The protein below binds the small molecule below.
Small molecule (SMILES): CC(C)CCC[C@@H](C)[C@H]1CC[C@H]2[C@@H]3CC=C4C[C@@H](O)CC[C@]4(C)[C@H]3CC[C@]12C

Binding-site contacts:
Ligand atom C27 contacts residue LEU68 of chain 1.A at 4.0 Å (hydrophobic).
Ligand atom C5 contacts residue GLY86 of chain 1.A at 3.6 Å.
Ligand atom C18 contacts residue ILE90 of chain 1.A at 3.5 Å (hydrophobic).
Ligand atom C21 contacts residue PHE72 of chain 1.A at 4.4 Å (hydrophobic).
Ligand atom C12 contacts residue OLC1 of chain 1.U at 3.8 Å.
Ligand atom C2 contacts residue OLC1 of chain 1.U at 4.3 Å.
Ligand atom C11 contacts residue ILE90 of chain 1.A at 4.1 Å (hydrophobic).
Ligand atom O1 contacts residue OLC1 of chain 1.U at 4.4 Å.
Ligand atom C23 contacts residue LEU68 of chain 1.A at 4.2 Å (hydrophobic).
Ligand atom C21 contacts residue OLC1 of chain 1.U at 4.3 Å.
Ligand atom C25 contacts residue LEU68 of chain 1.A at 4.3 Å (hydrophobic).
Ligand atom C10 contacts residue GLY86 of chain 1.A at 4.3 Å.
Ligand atom C4 contacts residue ALA83 of chain 1.A at 4.0 Å (hydrophobic).
Ligand atom C19 contacts residue CYS87 of chain 1.A at 4.0 Å (hydrophobic).
Ligand atom C11 contacts residue OLC1 of chain 1.U at 3.7 Å.
Ligand atom C4 contacts residue ALA82 of chain 1.A at 4.3 Å (hydrophobic).
Ligand atom C2 contacts residue PHE80 of chain 1.A at 4.3 Å (hydrophobic).
Ligand atom C27 contacts residue OLC1 of chain 1.U at 3.7 Å.
Ligand atom C1 contacts residue OLC1 of chain 1.U at 4.2 Å.
Ligand atom C6 contacts residue GLY86 of chain 1.A at 3.5 Å.
Ligand atom C2 contacts residue ALA82 of chain 1.A at 3.7 Å (hydrophobic).
Ligand atom C4 contacts residue GLY86 of chain 1.A at 3.8 Å.
Ligand atom C3 contacts residue ALA82 of chain 1.A at 4.1 Å (hydrophobic).
Ligand atom O1 contacts residue ALA82 of chain 1.A at 3.6 Å.
Ligand atom C18 contacts residue PHE89 of chain 1.A at 3.8 Å (hydrophobic).
Ligand atom C19 contacts residue ILE90 of chain 1.A at 3.9 Å (hydrophobic).
Ligand atom C3 contacts residue ALA83 of chain 1.A at 4.2 Å (hydrophobic).
Ligand atom C20 contacts residue PHE72 of chain 1.A at 4.4 Å (hydrophobic).
Ligand atom C18 contacts residue PHE72 of chain 1.A at 4.2 Å (hydrophobic).
Ligand atom O1 contacts residue GLN173 of chain 1.A at 3.9 Å.
Ligand atom O1 contacts residue ALA83 of chain 1.A at 3.2 Å (h-bond).
Ligand atom C19 contacts residue GLY86 of chain 1.A at 3.5 Å.
Ligand atom C7 contacts residue GLY86 of chain 1.A at 4.2 Å.

Sequence of chain 1.A:
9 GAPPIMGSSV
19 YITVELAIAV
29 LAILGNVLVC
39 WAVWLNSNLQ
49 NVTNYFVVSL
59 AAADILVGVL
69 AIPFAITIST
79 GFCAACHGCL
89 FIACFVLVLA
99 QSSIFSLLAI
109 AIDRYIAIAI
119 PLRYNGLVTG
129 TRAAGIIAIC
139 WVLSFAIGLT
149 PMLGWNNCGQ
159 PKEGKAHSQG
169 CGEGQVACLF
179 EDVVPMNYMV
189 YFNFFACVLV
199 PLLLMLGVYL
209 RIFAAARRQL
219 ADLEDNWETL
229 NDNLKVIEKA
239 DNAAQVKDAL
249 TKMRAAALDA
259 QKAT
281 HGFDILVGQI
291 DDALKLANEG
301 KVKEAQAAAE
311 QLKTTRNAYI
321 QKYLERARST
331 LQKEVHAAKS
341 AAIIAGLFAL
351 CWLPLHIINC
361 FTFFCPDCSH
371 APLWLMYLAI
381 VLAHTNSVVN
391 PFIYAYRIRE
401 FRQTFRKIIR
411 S